Binding-site contacts:
Ligand atom C2 contacts residue ASN308 of chain 1.C at 2.5 Å.
Ligand atom O7 contacts residue TRP364 of chain 1.C at 4.5 Å.
Ligand atom C1 contacts residue ASN308 of chain 1.C at 1.4 Å.
Ligand atom C4 contacts residue ASN308 of chain 1.C at 4.2 Å.
Ligand atom C7 contacts residue ASN308 of chain 1.C at 3.7 Å.
Ligand atom N2 contacts residue ASN308 of chain 1.C at 2.9 Å (h-bond).
Ligand atom O7 contacts residue ASN308 of chain 1.C at 3.9 Å.
Ligand atom O5 contacts residue ASN308 of chain 1.C at 2.4 Å (h-bond).
Ligand atom C5 contacts residue ASN308 of chain 1.C at 3.7 Å.
Ligand atom C3 contacts residue ASN308 of chain 1.C at 3.8 Å.

The protein below binds the small molecule below.
Small molecule (SMILES): CC(=O)N[C@@H]1[C@@H](O)[C@H](O)[C@@H](CO)O[C@H]1O

Sequence of chain 1.C:
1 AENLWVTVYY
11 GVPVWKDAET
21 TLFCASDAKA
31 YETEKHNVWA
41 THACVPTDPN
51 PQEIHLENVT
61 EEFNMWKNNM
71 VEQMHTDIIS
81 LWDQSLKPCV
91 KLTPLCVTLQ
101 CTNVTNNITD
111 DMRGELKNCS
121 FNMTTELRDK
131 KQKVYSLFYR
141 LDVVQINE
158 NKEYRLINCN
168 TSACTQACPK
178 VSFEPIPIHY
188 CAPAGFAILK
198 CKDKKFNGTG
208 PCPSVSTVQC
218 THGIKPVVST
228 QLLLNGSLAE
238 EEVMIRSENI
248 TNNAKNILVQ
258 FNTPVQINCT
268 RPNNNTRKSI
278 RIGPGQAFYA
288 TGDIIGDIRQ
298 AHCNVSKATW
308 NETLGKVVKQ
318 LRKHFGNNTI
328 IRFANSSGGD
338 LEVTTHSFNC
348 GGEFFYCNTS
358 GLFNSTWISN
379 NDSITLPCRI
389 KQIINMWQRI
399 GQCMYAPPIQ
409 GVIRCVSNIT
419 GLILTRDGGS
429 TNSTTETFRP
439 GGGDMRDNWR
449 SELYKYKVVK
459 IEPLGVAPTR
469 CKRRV